Binding-site contacts:
Ligand atom O6 contacts residue SER179 of chain 1.F at 3.3 Å.
Ligand atom C3 contacts residue VAL414 of chain 1.F at 3.4 Å (hydrophobic).
Ligand atom O4 contacts residue VAL414 of chain 1.F at 3.9 Å.
Ligand atom O4 contacts residue GLN408 of chain 1.F at 4.4 Å.
Ligand atom O4 contacts residue ASN37 of chain 1.F at 3.4 Å (h-bond).
Ligand atom O5 contacts residue VAL414 of chain 1.F at 4.2 Å.
Ligand atom O6 contacts residue GLU181 of chain 1.F at 3.2 Å (salt-bridge).
Ligand atom O3 contacts residue SER415 of chain 1.F at 4.5 Å.
Ligand atom C6 contacts residue GLY348 of chain 1.F at 4.2 Å.
Ligand atom N2 contacts residue VAL414 of chain 1.F at 4.2 Å.
Ligand atom C4 contacts residue VAL414 of chain 1.F at 3.8 Å (hydrophobic).
Ligand atom O5 contacts residue ASN232 of chain 1.F at 4.5 Å.
Ligand atom O4 contacts residue GLU181 of chain 1.F at 4.2 Å.
Ligand atom C6 contacts residue SER179 of chain 1.F at 3.9 Å.
Ligand atom C5 contacts residue GLU181 of chain 1.F at 3.9 Å.
Ligand atom N2 contacts residue SER415 of chain 1.F at 2.9 Å (h-bond).
Ligand atom C7 contacts residue SER415 of chain 1.F at 3.5 Å.
Ligand atom C6 contacts residue GLU181 of chain 1.F at 4.0 Å.
Ligand atom O6 contacts residue ASN37 of chain 1.F at 4.3 Å.
Ligand atom C8 contacts residue SER415 of chain 1.F at 3.4 Å.
Ligand atom C2 contacts residue VAL414 of chain 1.F at 4.0 Å (hydrophobic).
Ligand atom O3 contacts residue VAL414 of chain 1.F at 4.4 Å.
Ligand atom N2 contacts residue ASN232 of chain 1.F at 2.8 Å (h-bond).
Ligand atom O7 contacts residue PRO182 of chain 1.F at 4.3 Å.
Ligand atom C5 contacts residue VAL414 of chain 1.F at 3.6 Å (hydrophobic).
Ligand atom C3 contacts residue SER415 of chain 1.F at 3.9 Å.
Ligand atom C2 contacts residue ASN232 of chain 1.F at 3.4 Å.
Ligand atom C2 contacts residue SER415 of chain 1.F at 3.8 Å.
Ligand atom C8 contacts residue LEU231 of chain 1.F at 3.8 Å (hydrophobic).
Ligand atom O7 contacts residue ASN232 of chain 1.F at 3.9 Å.
Ligand atom C1 contacts residue VAL414 of chain 1.F at 3.8 Å (hydrophobic).
Ligand atom C1 contacts residue ASN232 of chain 1.F at 3.3 Å.
Ligand atom C8 contacts residue ASN232 of chain 1.F at 3.4 Å.
Ligand atom C1 contacts residue SER415 of chain 1.F at 4.1 Å.
Ligand atom C7 contacts residue ASN232 of chain 1.F at 3.1 Å.
Ligand atom O6 contacts residue GLY348 of chain 1.F at 4.2 Å.

Sequence of chain 1.F:
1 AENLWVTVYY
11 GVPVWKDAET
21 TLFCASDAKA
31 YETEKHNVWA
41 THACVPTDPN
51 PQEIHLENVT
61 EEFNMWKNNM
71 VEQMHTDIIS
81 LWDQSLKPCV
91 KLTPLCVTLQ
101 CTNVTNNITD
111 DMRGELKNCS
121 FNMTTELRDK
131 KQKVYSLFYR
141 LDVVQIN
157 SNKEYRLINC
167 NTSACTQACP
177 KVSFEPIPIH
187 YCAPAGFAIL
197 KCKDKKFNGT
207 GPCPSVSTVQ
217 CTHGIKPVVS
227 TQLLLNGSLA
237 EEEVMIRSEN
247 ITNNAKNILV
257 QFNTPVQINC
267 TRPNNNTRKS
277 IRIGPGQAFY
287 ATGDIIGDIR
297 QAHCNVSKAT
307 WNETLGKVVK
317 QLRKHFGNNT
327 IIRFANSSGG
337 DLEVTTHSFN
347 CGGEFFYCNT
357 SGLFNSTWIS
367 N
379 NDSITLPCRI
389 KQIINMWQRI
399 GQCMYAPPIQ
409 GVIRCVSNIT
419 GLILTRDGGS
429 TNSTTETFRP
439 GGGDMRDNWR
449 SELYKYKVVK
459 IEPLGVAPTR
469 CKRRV

The small molecule below binds the protein below.
Small molecule (SMILES): CC(=O)N[C@H]1[C@H](O[C@H]2[C@H](O)[C@@H](NC(C)=O)CO[C@@H]2CO)O[C@H](CO)[C@@H](O[C@@H]2O[C@H](CO[C@H]3O[C@H](CO)[C@@H](O)[C@H](O)[C@@H]3O)[C@@H](O)[C@H](O[C@H]3O[C@H](CO)[C@@H](O)[C@H](O)[C@@H]3O[C@H]3O[C@H](CO)[C@@H](O)[C@H](O)[C@@H]3O)[C@@H]2O)[C@@H]1O